Binding-site contacts:
Ligand atom C10 contacts residue LEU415 of chain 1.A at 3.3 Å (hydrophobic).
Ligand atom C3 contacts residue ARG234 of chain 1.A at 3.5 Å.
Ligand atom C9 contacts residue LEU415 of chain 1.A at 3.9 Å (hydrophobic).
Ligand atom C2 contacts residue ARG80 of chain 1.A at 3.7 Å.
Ligand atom C3 contacts residue MET416 of chain 1.A at 3.8 Å (hydrophobic).
Ligand atom O3 contacts residue MET258 of chain 1.A at 2.9 Å (h-bond).
Ligand atom O2 contacts residue ARG235 of chain 1.A at 2.8 Å (salt-bridge).
Ligand atom C11 contacts residue LEU415 of chain 1.A at 3.8 Å (hydrophobic).
Ligand atom O2 contacts residue ARG80 of chain 1.A at 3.5 Å (salt-bridge).
Ligand atom C10 contacts residue MET258 of chain 1.A at 3.4 Å (hydrophobic).
Ligand atom C11 contacts residue ARG80 of chain 1.A at 3.5 Å.
Ligand atom C7 contacts residue LEU415 of chain 1.A at 3.1 Å (hydrophobic).
Ligand atom O1 contacts residue MET258 of chain 1.A at 3.7 Å.
Ligand atom C6 contacts residue GLY261 of chain 1.A at 3.7 Å.
Ligand atom C10 contacts residue ARG260 of chain 1.A at 3.7 Å.
Ligand atom C1 contacts residue ARG234 of chain 1.A at 3.4 Å.
Ligand atom C5 contacts residue GLY414 of chain 1.A at 3.5 Å.
Ligand atom C3 contacts residue ARG80 of chain 1.A at 3.9 Å.
Ligand atom C1 contacts residue LEU415 of chain 1.A at 3.5 Å (hydrophobic).
Ligand atom C6 contacts residue ARG234 of chain 1.A at 3.3 Å.
Ligand atom C11 contacts residue MET258 of chain 1.A at 3.6 Å (hydrophobic).
Ligand atom O1 contacts residue MET416 of chain 1.A at 3.1 Å.
Ligand atom C8 contacts residue ARG260 of chain 1.A at 3.7 Å.
Ligand atom C4 contacts residue ARG234 of chain 1.A at 3.4 Å.
Ligand atom C9 contacts residue MET258 of chain 1.A at 3.9 Å (hydrophobic).
Ligand atom O1 contacts residue LEU415 of chain 1.A at 3.7 Å.
Ligand atom O3 contacts residue ARG260 of chain 1.A at 2.8 Å (salt-bridge).
Ligand atom C9 contacts residue ARG260 of chain 1.A at 3.8 Å.
Ligand atom C5 contacts residue ARG234 of chain 1.A at 3.5 Å.
Ligand atom O1 contacts residue ARG80 of chain 1.A at 2.8 Å (salt-bridge).
Ligand atom C8 contacts residue LEU415 of chain 1.A at 3.2 Å (hydrophobic).
Ligand atom C7 contacts residue ARG234 of chain 1.A at 3.9 Å.
Ligand atom C8 contacts residue LEU262 of chain 1.A at 3.8 Å (hydrophobic).
Ligand atom C3 contacts residue LEU395 of chain 1.A at 3.6 Å (hydrophobic).
Ligand atom C2 contacts residue MET416 of chain 1.A at 3.8 Å (hydrophobic).
Ligand atom O3 contacts residue LEU415 of chain 1.A at 3.0 Å (h-bond).
Ligand atom C4 contacts residue LEU395 of chain 1.A at 3.5 Å (hydrophobic).
Ligand atom O2 contacts residue MET258 of chain 1.A at 3.7 Å.
Ligand atom O1 contacts residue ALA417 of chain 1.A at 3.0 Å (h-bond).
Ligand atom C2 contacts residue ARG234 of chain 1.A at 3.6 Å.

Sequence of chain 1.A:
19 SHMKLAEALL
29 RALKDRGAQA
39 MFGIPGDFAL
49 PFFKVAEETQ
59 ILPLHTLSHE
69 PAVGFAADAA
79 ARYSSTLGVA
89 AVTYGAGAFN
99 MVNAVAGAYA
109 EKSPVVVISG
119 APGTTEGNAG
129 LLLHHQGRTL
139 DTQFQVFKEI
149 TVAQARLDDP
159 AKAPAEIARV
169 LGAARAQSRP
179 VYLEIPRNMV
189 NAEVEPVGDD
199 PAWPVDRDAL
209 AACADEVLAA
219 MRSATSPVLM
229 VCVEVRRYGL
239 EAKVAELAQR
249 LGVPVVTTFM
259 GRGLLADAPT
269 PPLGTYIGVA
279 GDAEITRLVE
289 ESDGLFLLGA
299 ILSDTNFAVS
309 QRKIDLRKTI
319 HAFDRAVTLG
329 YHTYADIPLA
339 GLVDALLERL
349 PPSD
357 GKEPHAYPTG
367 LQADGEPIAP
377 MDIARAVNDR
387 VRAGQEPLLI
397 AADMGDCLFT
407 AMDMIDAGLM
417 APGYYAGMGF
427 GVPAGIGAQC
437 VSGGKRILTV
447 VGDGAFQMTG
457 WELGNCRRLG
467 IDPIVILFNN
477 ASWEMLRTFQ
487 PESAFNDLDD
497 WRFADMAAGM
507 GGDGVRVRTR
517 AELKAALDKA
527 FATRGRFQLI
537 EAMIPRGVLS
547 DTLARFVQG

A small-molecule ligand and the protein it binds are described below.
Small molecule (SMILES): O=C(O)C(=O)CCCc1ccccc1